The small molecule below binds the protein below.
Small molecule (SMILES): [H]/N=C(\N)NCCC[C@@H](NC(C)=O)C(=O)N[C@H](C(=O)N1CCC[C@H]1C(=O)N[C@@H](COP(=O)(O)O)C(=O)N[C@@H](CC(C)C)C(=O)N1CCC[C@H]1C(=O)N[C@@H](C(=O)N1CCC[C@H]1C(c1ccccc1)c1ccccc1)[C@@H](C)O)[C@H](C)O

Binding-site contacts:
Ligand atom CB contacts residue GLU187 of chain 1.A at 3.6 Å.
Ligand atom C47 contacts residue PHE124 of chain 1.A at 3.5 Å (hydrophobic).
Ligand atom C47 contacts residue LYS127 of chain 1.A at 3.7 Å.
Ligand atom CB contacts residue ASN180 of chain 1.A at 3.3 Å.
Ligand atom O contacts residue GLU187 of chain 1.A at 3.6 Å.
Ligand atom O contacts residue LYS54 of chain 1.A at 3.5 Å.
Ligand atom C36 contacts residue ASN47 of chain 1.A at 3.5 Å.
Ligand atom O3P contacts residue ARG134 of chain 1.A at 2.8 Å (salt-bridge).
Ligand atom O contacts residue VAL183 of chain 1.A at 3.7 Å.
Ligand atom CG2 contacts residue TYR186 of chain 1.A at 3.7 Å (hydrophobic).
Ligand atom NH1 contacts residue ARG65 of chain 1.A at 3.6 Å.
Ligand atom O2P contacts residue ARG61 of chain 1.A at 2.9 Å (salt-bridge).
Ligand atom C37 contacts residue SER50 of chain 1.A at 3.7 Å.
Ligand atom NE contacts residue ARG65 of chain 1.A at 3.2 Å.
Ligand atom C48 contacts residue PHE124 of chain 1.A at 3.5 Å (hydrophobic).
Ligand atom N contacts residue GLU187 of chain 1.A at 3.0 Å (salt-bridge).
Ligand atom CD contacts residue ASN231 of chain 1.A at 3.7 Å.
Ligand atom O3P contacts residue TYR135 of chain 1.A at 2.7 Å (h-bond).
Ligand atom O1P contacts residue ARG61 of chain 1.A at 2.9 Å (salt-bridge).
Ligand atom O2P contacts residue ARG134 of chain 1.A at 2.8 Å (salt-bridge).
Ligand atom CG2 contacts residue SER50 of chain 1.A at 3.1 Å.
Ligand atom O contacts residue ASN231 of chain 1.A at 3.0 Å (h-bond).
Ligand atom C38 contacts residue SER50 of chain 1.A at 3.4 Å.
Ligand atom CG2 contacts residue TRP235 of chain 1.A at 2.9 Å (hydrophobic).
Ligand atom C50 contacts residue LYS127 of chain 1.A at 3.6 Å.
Ligand atom C37 contacts residue ASN47 of chain 1.A at 3.4 Å.
Ligand atom CZ contacts residue ARG65 of chain 1.A at 3.4 Å.
Ligand atom CB contacts residue GLU187 of chain 1.A at 3.3 Å.
Ligand atom CB contacts residue ASN180 of chain 1.A at 3.5 Å.
Ligand atom CB contacts residue LEU179 of chain 1.A at 3.6 Å (hydrophobic).
Ligand atom OG1 contacts residue TRP235 of chain 1.A at 3.5 Å.
Ligand atom CG2 contacts residue GLU187 of chain 1.A at 2.9 Å.
Ligand atom C48 contacts residue LYS127 of chain 1.A at 3.4 Å.
Ligand atom N contacts residue ASN180 of chain 1.A at 2.9 Å (h-bond).
Ligand atom CD1 contacts residue GLY176 of chain 1.A at 3.7 Å.
Ligand atom CG2 contacts residue VAL51 of chain 1.A at 3.4 Å (hydrophobic).
Ligand atom CA contacts residue GLU187 of chain 1.A at 3.7 Å.
Ligand atom CG2 contacts residue LYS54 of chain 1.A at 3.6 Å.
Ligand atom P contacts residue ARG61 of chain 1.A at 3.6 Å.
Ligand atom C49 contacts residue LYS127 of chain 1.A at 3.3 Å.

Sequence of chain 1.A:
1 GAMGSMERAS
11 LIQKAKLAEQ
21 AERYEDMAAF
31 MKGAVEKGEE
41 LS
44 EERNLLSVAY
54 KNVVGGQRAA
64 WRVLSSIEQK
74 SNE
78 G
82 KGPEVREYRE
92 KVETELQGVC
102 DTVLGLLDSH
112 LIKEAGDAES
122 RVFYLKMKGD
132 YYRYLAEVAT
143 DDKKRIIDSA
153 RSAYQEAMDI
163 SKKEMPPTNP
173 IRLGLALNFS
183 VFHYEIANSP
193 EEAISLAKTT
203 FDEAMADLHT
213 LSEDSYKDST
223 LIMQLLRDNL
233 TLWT